This small molecule binds to this protein.
Small molecule (SMILES): C[C@@H]1O[C@@H](Oc2c(-c3ccc(O)c(O)c3)oc3cc(O)cc(O)c3c2=O)[C@H](O)[C@H](O)[C@H]1O

Binding-site contacts:
Ligand atom O1 contacts residue HIS77 of chain 1.E at 3.5 Å.
Ligand atom C14 contacts residue TYR97 of chain 1.E at 3.7 Å (hydrophobic).
Ligand atom C5 contacts residue TYR97 of chain 1.F at 3.6 Å (hydrophobic).
Ligand atom O8 contacts residue TYR97 of chain 1.F at 3.6 Å.
Ligand atom O9 contacts residue ASN93 of chain 1.F at 3.7 Å.
Ligand atom O7 contacts residue HIS77 of chain 1.E at 3.5 Å.
Ligand atom C26 contacts residue HIS77 of chain 1.F at 3.6 Å.
Ligand atom O5 contacts residue TYR97 of chain 1.E at 3.4 Å.
Ligand atom C7 contacts residue GLN73 of chain 1.E at 3.2 Å.
Ligand atom O9 contacts residue SER91 of chain 1.F at 2.9 Å (h-bond).
Ligand atom C26 contacts residue SER91 of chain 1.F at 3.7 Å.
Ligand atom O3 contacts residue TYR74 of chain 1.E at 3.7 Å.
Ligand atom O4 contacts residue GLN73 of chain 1.E at 3.1 Å.
Ligand atom O9 contacts residue LYS92 of chain 1.F at 3.0 Å (salt-bridge).
Ligand atom C9 contacts residue TYR97 of chain 1.F at 3.3 Å (hydrophobic).
Ligand atom O6 contacts residue HIS77 of chain 1.F at 3.7 Å.
Ligand atom C6 contacts residue GLN73 of chain 1.E at 3.6 Å.
Ligand atom C13 contacts residue TYR97 of chain 1.E at 3.6 Å (hydrophobic).
Ligand atom C10 contacts residue HIS77 of chain 1.E at 3.5 Å.
Ligand atom C13 contacts residue HIS77 of chain 1.F at 3.4 Å.
Ligand atom O2 contacts residue HIS77 of chain 1.E at 3.6 Å.
Ligand atom C8 contacts residue TYR97 of chain 1.F at 3.5 Å (hydrophobic).
Ligand atom O3 contacts residue ILE94 of chain 1.F at 3.4 Å (h-bond).
Ligand atom C4 contacts residue HIS77 of chain 1.E at 3.5 Å.
Ligand atom O8 contacts residue SER91 of chain 1.F at 3.1 Å (h-bond).
Ligand atom O5 contacts residue GLN73 of chain 1.F at 3.4 Å.
Ligand atom O5 contacts residue HIS77 of chain 1.F at 3.5 Å (h-bond).
Ligand atom C3 contacts residue HIS77 of chain 1.E at 3.3 Å.
Ligand atom C14 contacts residue HIS77 of chain 1.F at 3.5 Å.
Ligand atom O6 contacts residue TYR97 of chain 1.E at 3.6 Å.
Ligand atom O1 contacts residue TYR97 of chain 1.E at 3.5 Å (h-bond).
Ligand atom C8 contacts residue GLN73 of chain 1.E at 3.1 Å.
Ligand atom C12 contacts residue HIS77 of chain 1.F at 3.5 Å.
Ligand atom C10 contacts residue TYR97 of chain 1.F at 3.3 Å (hydrophobic).
Ligand atom C2 contacts residue HIS77 of chain 1.E at 3.5 Å.
Ligand atom O4 contacts residue ALA101 of chain 1.F at 3.1 Å.
Ligand atom O1 contacts residue TYR97 of chain 1.F at 3.5 Å.
Ligand atom O9 contacts residue ILE94 of chain 1.F at 3.6 Å.
Ligand atom O2 contacts residue TYR97 of chain 1.F at 3.7 Å.
Ligand atom C21 contacts residue TYR97 of chain 1.F at 3.6 Å (hydrophobic).

Sequence of chain 1.E:
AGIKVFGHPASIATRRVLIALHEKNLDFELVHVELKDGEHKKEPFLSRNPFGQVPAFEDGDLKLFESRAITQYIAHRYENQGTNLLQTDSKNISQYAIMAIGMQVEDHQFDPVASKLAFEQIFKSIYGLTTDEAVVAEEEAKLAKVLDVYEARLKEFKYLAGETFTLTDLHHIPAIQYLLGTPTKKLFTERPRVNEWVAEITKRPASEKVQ

Sequence of chain 1.F:
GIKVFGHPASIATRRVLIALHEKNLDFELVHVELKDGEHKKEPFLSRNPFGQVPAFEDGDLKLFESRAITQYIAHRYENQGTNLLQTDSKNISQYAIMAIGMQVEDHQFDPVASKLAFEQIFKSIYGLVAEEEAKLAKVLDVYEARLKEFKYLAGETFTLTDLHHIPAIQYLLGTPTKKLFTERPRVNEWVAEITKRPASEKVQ